Binding-site contacts:
Ligand atom C2 contacts residue ARG173 of chain 2.A at 3.4 Å.
Ligand atom C10 contacts residue ILE327 of chain 2.A at 3.4 Å (hydrophobic).
Ligand atom P1 contacts residue K1 of chain 2.C at 3.4 Å.
Ligand atom C11 contacts residue ND81 of chain 2.F at 3.2 Å.
Ligand atom O3 contacts residue ND81 of chain 2.F at 3.5 Å.
Ligand atom C1 contacts residue ND81 of chain 2.F at 3.1 Å.
Ligand atom C6 contacts residue ILE327 of chain 2.A at 3.5 Å (hydrophobic).
Ligand atom C3 contacts residue ND81 of chain 2.F at 3.5 Å.
Ligand atom C2 contacts residue ND81 of chain 2.F at 3.4 Å.
Ligand atom O7 contacts residue SER170 of chain 2.A at 3.2 Å.
Ligand atom O2 contacts residue ND81 of chain 2.F at 1.8 Å.
Ligand atom O8 contacts residue HIS191 of chain 2.A at 3.2 Å (h-bond).
Ligand atom P1 contacts residue MN1 of chain 2.B at 3.4 Å.
Ligand atom N2 contacts residue ND81 of chain 2.F at 3.3 Å.
Ligand atom C1 contacts residue GLN190 of chain 2.A at 3.5 Å.
Ligand atom O5 contacts residue GLN190 of chain 2.A at 2.9 Å (h-bond).
Ligand atom C19 contacts residue ILE171 of chain 2.A at 3.4 Å (hydrophobic).
Ligand atom N2 contacts residue ILE171 of chain 2.A at 3.4 Å (h-bond).
Ligand atom O6 contacts residue PRO226 of chain 2.A at 3.3 Å (h-bond).
Ligand atom O3 contacts residue ARG173 of chain 2.A at 2.8 Å (salt-bridge).
Ligand atom O7 contacts residue K1 of chain 2.C at 3.0 Å.
Ligand atom O1 contacts residue ND81 of chain 2.F at 3.3 Å.
Ligand atom O6 contacts residue MET225 of chain 2.A at 3.3 Å.
Ligand atom C12 contacts residue ND81 of chain 2.F at 3.2 Å.
Ligand atom O8 contacts residue K1 of chain 2.C at 2.8 Å.
Ligand atom N4 contacts residue ILE171 of chain 2.A at 3.4 Å (h-bond).
Ligand atom O1 contacts residue GLN190 of chain 2.A at 2.9 Å (h-bond).
Ligand atom C15 contacts residue THR153 of chain 2.A at 3.4 Å.
Ligand atom O4 contacts residue ILE171 of chain 2.A at 2.9 Å (h-bond).
Ligand atom O8 contacts residue MN1 of chain 2.B at 2.2 Å.
Ligand atom C4 contacts residue ILE171 of chain 2.A at 3.3 Å (hydrophobic).
Ligand atom O7 contacts residue SER223 of chain 2.A at 3.4 Å (h-bond).
Ligand atom O8 contacts residue GLU233 of chain 2.A at 3.1 Å (salt-bridge).
Ligand atom O9 contacts residue HIS191 of chain 2.A at 2.8 Å (h-bond).
Ligand atom O10 contacts residue LYS391 of chain 2.A at 2.7 Å (salt-bridge).
Ligand atom O8 contacts residue ASN168 of chain 2.A at 2.9 Å (h-bond).
Ligand atom C2 contacts residue ALA172 of chain 2.A at 3.5 Å (hydrophobic).
Ligand atom N2 contacts residue GLN190 of chain 2.A at 3.3 Å (h-bond).
Ligand atom C14 contacts residue SER224 of chain 2.A at 3.5 Å.
Ligand atom N1 contacts residue ND81 of chain 2.F at 3.2 Å.

This protein binds this small molecule.
Small molecule (SMILES): Cc1cc2c3c(c1C)C(C)(C)C[C@@H](O)N3c1c(nc(O)[nH]c1=O)N2C[C@H](O)[C@H](O)[C@H](O)COP(=O)(O)O

Sequence of chain 2.A:
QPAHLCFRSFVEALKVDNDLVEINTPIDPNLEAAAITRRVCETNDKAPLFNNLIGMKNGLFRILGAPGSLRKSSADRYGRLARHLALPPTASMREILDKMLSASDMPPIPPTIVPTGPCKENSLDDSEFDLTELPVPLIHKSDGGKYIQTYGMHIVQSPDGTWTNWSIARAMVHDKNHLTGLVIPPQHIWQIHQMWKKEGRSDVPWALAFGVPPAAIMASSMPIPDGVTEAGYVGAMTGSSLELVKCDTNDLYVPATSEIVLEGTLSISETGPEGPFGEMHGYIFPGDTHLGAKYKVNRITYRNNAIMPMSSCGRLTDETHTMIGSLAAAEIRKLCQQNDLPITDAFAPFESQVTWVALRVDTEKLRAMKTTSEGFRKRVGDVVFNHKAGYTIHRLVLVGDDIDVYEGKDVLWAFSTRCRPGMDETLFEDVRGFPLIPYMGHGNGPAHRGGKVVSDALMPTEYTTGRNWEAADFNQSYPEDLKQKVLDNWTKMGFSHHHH